Sequence of chain 1.A:
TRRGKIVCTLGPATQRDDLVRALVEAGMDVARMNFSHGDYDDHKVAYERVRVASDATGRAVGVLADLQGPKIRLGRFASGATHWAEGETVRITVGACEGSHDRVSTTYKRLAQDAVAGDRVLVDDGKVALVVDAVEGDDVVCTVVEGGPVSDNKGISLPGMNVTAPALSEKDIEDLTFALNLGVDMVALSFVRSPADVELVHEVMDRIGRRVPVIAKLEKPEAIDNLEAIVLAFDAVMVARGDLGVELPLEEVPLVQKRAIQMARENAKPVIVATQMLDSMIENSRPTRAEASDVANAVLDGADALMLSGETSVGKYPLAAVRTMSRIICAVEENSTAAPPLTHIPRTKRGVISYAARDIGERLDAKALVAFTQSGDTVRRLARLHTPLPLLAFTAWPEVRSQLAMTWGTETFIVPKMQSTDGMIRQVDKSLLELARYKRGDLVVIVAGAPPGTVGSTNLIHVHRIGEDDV

A small-molecule ligand and the protein it binds are described below.
Small molecule (SMILES): O=P(O)(O)OC[C@H]1O[C@H](O)[C@H](O)[C@@H](O)[C@@H]1O

Binding-site contacts:
Ligand atom O1P contacts residue THR352 of chain 1.A at 3.0 Å (h-bond).
Ligand atom O1 contacts residue LYS273 of chain 1.A at 3.9 Å.
Ligand atom O1P contacts residue ARG385 of chain 1.A at 3.1 Å (salt-bridge).
Ligand atom C5 contacts residue GLU270 of chain 1.A at 4.3 Å.
Ligand atom C6 contacts residue ASN271 of chain 1.A at 4.2 Å.
Ligand atom O1 contacts residue LEU236 of chain 1.A at 4.3 Å.
Ligand atom O6 contacts residue GLU270 of chain 1.A at 4.3 Å.
Ligand atom O5 contacts residue GLU270 of chain 1.A at 4.2 Å.
Ligand atom C6 contacts residue ARG385 of chain 1.A at 4.1 Å.
Ligand atom O1 contacts residue ASN271 of chain 1.A at 2.8 Å (h-bond).
Ligand atom O3P contacts residue ARG388 of chain 1.A at 3.1 Å (salt-bridge).
Ligand atom P contacts residue HIS348 of chain 1.A at 3.6 Å.
Ligand atom O2P contacts residue THR352 of chain 1.A at 3.5 Å (h-bond).
Ligand atom C6 contacts residue GLU270 of chain 1.A at 3.6 Å.
Ligand atom O3P contacts residue PRO350 of chain 1.A at 4.2 Å.
Ligand atom C2 contacts residue ARG385 of chain 1.A at 4.2 Å.
Ligand atom O2P contacts residue HIS348 of chain 1.A at 3.8 Å.
Ligand atom P contacts residue THR352 of chain 1.A at 4.0 Å.
Ligand atom C1 contacts residue ASN271 of chain 1.A at 3.7 Å.
Ligand atom P contacts residue ARG351 of chain 1.A at 4.2 Å.
Ligand atom C1 contacts residue ARG385 of chain 1.A at 3.4 Å.
Ligand atom O3P contacts residue ARG385 of chain 1.A at 4.3 Å.
Ligand atom O1 contacts residue ARG385 of chain 1.A at 3.7 Å.
Ligand atom O2P contacts residue ARG351 of chain 1.A at 3.1 Å (salt-bridge).
Ligand atom O1P contacts residue ARG388 of chain 1.A at 3.2 Å (salt-bridge).
Ligand atom O6 contacts residue ARG388 of chain 1.A at 4.3 Å.
Ligand atom O5 contacts residue ARG385 of chain 1.A at 3.7 Å.
Ligand atom O3P contacts residue GLU270 of chain 1.A at 3.8 Å.
Ligand atom O2 contacts residue LEU236 of chain 1.A at 3.7 Å.
Ligand atom O6 contacts residue THR352 of chain 1.A at 3.9 Å.
Ligand atom O5 contacts residue ASN271 of chain 1.A at 3.4 Å (h-bond).
Ligand atom O3P contacts residue HIS348 of chain 1.A at 2.5 Å (h-bond).
Ligand atom O6 contacts residue ARG385 of chain 1.A at 3.1 Å (salt-bridge).
Ligand atom O2P contacts residue PRO350 of chain 1.A at 4.0 Å.
Ligand atom P contacts residue ARG385 of chain 1.A at 3.7 Å.
Ligand atom C5 contacts residue ASN271 of chain 1.A at 3.4 Å.
Ligand atom P contacts residue ARG388 of chain 1.A at 3.9 Å.
Ligand atom C3 contacts residue LEU236 of chain 1.A at 4.2 Å (hydrophobic).
Ligand atom O1P contacts residue GLY355 of chain 1.A at 3.6 Å.
Ligand atom C6 contacts residue HIS348 of chain 1.A at 4.1 Å.